Sequence of chain 19.C:
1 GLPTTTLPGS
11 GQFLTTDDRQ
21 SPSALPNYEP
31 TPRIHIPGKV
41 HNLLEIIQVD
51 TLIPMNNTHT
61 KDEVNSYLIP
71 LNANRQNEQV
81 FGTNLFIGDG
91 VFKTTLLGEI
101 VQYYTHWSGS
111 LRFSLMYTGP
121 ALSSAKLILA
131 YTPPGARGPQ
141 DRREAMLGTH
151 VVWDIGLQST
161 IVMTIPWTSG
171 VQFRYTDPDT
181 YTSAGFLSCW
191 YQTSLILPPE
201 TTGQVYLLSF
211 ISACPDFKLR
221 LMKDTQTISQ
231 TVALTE

Sequence of chain 18.C:
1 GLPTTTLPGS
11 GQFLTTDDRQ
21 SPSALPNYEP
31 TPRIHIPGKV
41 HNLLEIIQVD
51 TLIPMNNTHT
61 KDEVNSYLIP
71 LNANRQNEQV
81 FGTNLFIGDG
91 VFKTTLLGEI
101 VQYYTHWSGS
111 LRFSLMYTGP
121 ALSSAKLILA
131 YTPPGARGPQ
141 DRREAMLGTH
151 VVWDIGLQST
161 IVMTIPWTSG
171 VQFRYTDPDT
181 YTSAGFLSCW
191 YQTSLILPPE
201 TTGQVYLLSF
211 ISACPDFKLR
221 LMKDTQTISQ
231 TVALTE

A protein and the small-molecule ligand that binds it are described below.
Small molecule (SMILES): Cc1cc(CCCOc2c(C)cc(-c3noc(C(F)(F)F)n3)cc2C)on1

Sequence of chain 18.A:
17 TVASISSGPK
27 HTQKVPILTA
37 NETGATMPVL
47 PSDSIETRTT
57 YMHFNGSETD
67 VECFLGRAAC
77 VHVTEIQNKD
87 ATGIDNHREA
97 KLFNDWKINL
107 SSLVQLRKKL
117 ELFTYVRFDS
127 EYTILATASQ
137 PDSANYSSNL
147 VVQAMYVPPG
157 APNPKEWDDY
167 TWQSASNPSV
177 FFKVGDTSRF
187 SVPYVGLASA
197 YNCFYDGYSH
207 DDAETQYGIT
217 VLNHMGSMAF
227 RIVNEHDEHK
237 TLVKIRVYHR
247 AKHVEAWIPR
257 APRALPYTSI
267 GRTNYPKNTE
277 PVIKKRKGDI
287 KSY

Binding-site contacts:
Ligand atom F2 contacts residue PHE186 of chain 18.A at 3.1 Å.
Ligand atom F1 contacts residue MET224 of chain 18.A at 3.7 Å.
Ligand atom C6B contacts residue TYR152 of chain 18.A at 3.6 Å (hydrophobic).
Ligand atom CM2 contacts residue TYR128 of chain 18.A at 3.4 Å (hydrophobic).
Ligand atom C5B contacts residue TYR152 of chain 18.A at 3.4 Å (hydrophobic).
Ligand atom CM4 contacts residue VAL176 of chain 18.A at 3.7 Å (hydrophobic).
Ligand atom C1C contacts residue TYR128 of chain 18.A at 3.3 Å (hydrophobic).
Ligand atom C3B contacts residue MET224 of chain 18.A at 3.6 Å (hydrophobic).
Ligand atom CM3 contacts residue ASN219 of chain 18.A at 3.5 Å.
Ligand atom F3 contacts residue TYR152 of chain 18.A at 3.6 Å.
Ligand atom CM6 contacts residue TYR152 of chain 18.A at 3.4 Å (hydrophobic).
Ligand atom CM4 contacts residue PHE186 of chain 18.A at 3.5 Å (hydrophobic).
Ligand atom C4B contacts residue TYR152 of chain 18.A at 3.6 Å (hydrophobic).
Ligand atom F1 contacts residue PHE186 of chain 18.A at 3.3 Å.
Ligand atom N1A contacts residue PRO174 of chain 18.A at 3.5 Å.
Ligand atom CM4 contacts residue ALA150 of chain 18.A at 3.7 Å (hydrophobic).
Ligand atom F3 contacts residue PRO174 of chain 18.A at 3.1 Å.
Ligand atom O1A contacts residue PHE186 of chain 18.A at 3.4 Å.
Ligand atom C2A contacts residue PHE186 of chain 18.A at 3.3 Å (hydrophobic).
Ligand atom N3A contacts residue TYR152 of chain 18.A at 3.5 Å.
Ligand atom F2 contacts residue VAL176 of chain 18.A at 2.7 Å.
Ligand atom C2C contacts residue TYR128 of chain 18.A at 3.2 Å (hydrophobic).
Ligand atom N3A contacts residue PHE186 of chain 18.A at 3.1 Å.
Ligand atom F3 contacts residue ALA150 of chain 18.A at 3.0 Å.
Ligand atom N1A contacts residue ALA24 of chain 18.C at 3.3 Å.
Ligand atom O1 contacts residue MET221 of chain 18.A at 3.7 Å.
Ligand atom CM2 contacts residue MET224 of chain 18.A at 3.5 Å (hydrophobic).
Ligand atom C4 contacts residue LEU106 of chain 18.A at 3.3 Å (hydrophobic).
Ligand atom CM6 contacts residue VAL191 of chain 18.A at 3.7 Å (hydrophobic).
Ligand atom O1A contacts residue PRO174 of chain 18.A at 3.4 Å.
Ligand atom C3C contacts residue TYR128 of chain 18.A at 3.1 Å (hydrophobic).
Ligand atom F3 contacts residue SER175 of chain 18.A at 2.8 Å.
Ligand atom C3 contacts residue LEU106 of chain 18.A at 3.4 Å (hydrophobic).
Ligand atom O1A contacts residue ALA24 of chain 18.C at 3.4 Å.
Ligand atom C4 contacts residue TYR197 of chain 18.A at 3.7 Å (hydrophobic).
Ligand atom C3A contacts residue PHE186 of chain 18.A at 3.1 Å (hydrophobic).
Ligand atom N1A contacts residue PHE186 of chain 18.A at 3.5 Å.
Ligand atom F3 contacts residue VAL176 of chain 18.A at 3.6 Å.
Ligand atom C2A contacts residue TYR152 of chain 18.A at 3.5 Å (hydrophobic).
Ligand atom C1C contacts residue TYR197 of chain 18.A at 3.7 Å (hydrophobic).